Binding-site contacts:
Ligand atom C3 contacts residue MG1 of chain 1.L at 4.0 Å.
Ligand atom C5 contacts residue ASN206 of chain 1.A at 3.4 Å.
Ligand atom C8 contacts residue GLY191 of chain 1.A at 3.3 Å.
Ligand atom C8 contacts residue ASN206 of chain 1.A at 3.6 Å.
Ligand atom O6 contacts residue GLY205 of chain 1.A at 3.9 Å.
Ligand atom C8 contacts residue GLN190 of chain 1.A at 4.0 Å.
Ligand atom C7 contacts residue ASN206 of chain 1.A at 2.6 Å.
Ligand atom C1 contacts residue ASN206 of chain 1.A at 1.4 Å.
Ligand atom C7 contacts residue GLY191 of chain 1.A at 4.3 Å.
Ligand atom C7 contacts residue VAL237 of chain 1.A at 4.4 Å (hydrophobic).
Ligand atom C8 contacts residue VAL237 of chain 1.A at 4.1 Å (hydrophobic).
Ligand atom C7 contacts residue GLN190 of chain 1.A at 4.0 Å.
Ligand atom C4 contacts residue GLN190 of chain 1.A at 4.2 Å.
Ligand atom O5 contacts residue MG1 of chain 1.L at 3.7 Å.
Ligand atom N2 contacts residue ASN206 of chain 1.A at 2.9 Å (h-bond).
Ligand atom C3 contacts residue ASN206 of chain 1.A at 3.9 Å.
Ligand atom C1 contacts residue GLY205 of chain 1.A at 3.9 Å.
Ligand atom N2 contacts residue MG1 of chain 1.L at 3.4 Å.
Ligand atom O5 contacts residue GLY205 of chain 1.A at 3.5 Å.
Ligand atom N2 contacts residue GLN190 of chain 1.A at 4.4 Å.
Ligand atom C2 contacts residue MG1 of chain 1.L at 3.5 Å.
Ligand atom C5 contacts residue MG1 of chain 1.L at 3.9 Å.
Ligand atom C1 contacts residue GLN190 of chain 1.A at 4.1 Å.
Ligand atom C5 contacts residue GLN190 of chain 1.A at 4.0 Å.
Ligand atom C4 contacts residue ASN206 of chain 1.A at 4.2 Å.
Ligand atom O5 contacts residue GLN190 of chain 1.A at 4.4 Å.
Ligand atom O7 contacts residue VAL237 of chain 1.A at 4.4 Å.
Ligand atom O7 contacts residue GLN190 of chain 1.A at 3.2 Å (h-bond).
Ligand atom C2 contacts residue ASN206 of chain 1.A at 2.7 Å.
Ligand atom O4 contacts residue GLN190 of chain 1.A at 3.1 Å (h-bond).
Ligand atom O7 contacts residue ASN206 of chain 1.A at 2.4 Å (h-bond).
Ligand atom C6 contacts residue GLN190 of chain 1.A at 3.7 Å.
Ligand atom C2 contacts residue GLN190 of chain 1.A at 4.0 Å.
Ligand atom C5 contacts residue GLY205 of chain 1.A at 4.2 Å.
Ligand atom O5 contacts residue ASN206 of chain 1.A at 2.3 Å (h-bond).
Ligand atom O6 contacts residue ASN239 of chain 1.A at 4.4 Å.
Ligand atom C6 contacts residue GLY191 of chain 1.A at 4.2 Å.
Ligand atom C1 contacts residue ASP64 of chain 1.A at 4.4 Å.
Ligand atom C6 contacts residue GLY205 of chain 1.A at 4.0 Å.
Ligand atom C1 contacts residue MG1 of chain 1.L at 2.8 Å.

Sequence of chain 1.A:
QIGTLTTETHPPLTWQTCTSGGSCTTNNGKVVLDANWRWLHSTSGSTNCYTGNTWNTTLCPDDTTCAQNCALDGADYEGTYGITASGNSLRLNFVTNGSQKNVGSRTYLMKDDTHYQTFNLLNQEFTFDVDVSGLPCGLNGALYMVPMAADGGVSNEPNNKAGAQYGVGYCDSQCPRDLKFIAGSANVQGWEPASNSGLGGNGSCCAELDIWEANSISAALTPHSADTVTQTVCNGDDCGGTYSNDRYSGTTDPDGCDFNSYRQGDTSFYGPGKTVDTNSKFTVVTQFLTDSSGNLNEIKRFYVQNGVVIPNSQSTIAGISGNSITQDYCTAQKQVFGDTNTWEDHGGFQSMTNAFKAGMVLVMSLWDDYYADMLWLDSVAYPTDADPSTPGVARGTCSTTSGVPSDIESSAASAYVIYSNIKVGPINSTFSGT

A small-molecule ligand and the protein it binds are described below.
Small molecule (SMILES): CC(=O)N[C@H]1[C@H](O[C@H]2[C@H](O)[C@@H](NC(C)=O)CO[C@@H]2CO)O[C@H](CO)[C@@H](O)[C@@H]1O